Binding-site contacts:
Ligand atom C2 contacts residue ASN709 of chain 1.G at 2.5 Å.
Ligand atom C1 contacts residue ASN709 of chain 1.G at 1.5 Å.
Ligand atom C8 contacts residue ASN709 of chain 1.G at 3.9 Å.
Ligand atom C5 contacts residue ASN709 of chain 1.G at 3.8 Å.
Ligand atom O5 contacts residue ASN709 of chain 1.G at 2.5 Å (h-bond).
Ligand atom O7 contacts residue ILE1130 of chain 1.G at 4.5 Å.
Ligand atom O7 contacts residue ASN709 of chain 1.G at 3.2 Å (h-bond).
Ligand atom N2 contacts residue ASN709 of chain 1.G at 2.9 Å (h-bond).
Ligand atom C7 contacts residue ASN709 of chain 1.G at 3.2 Å.
Ligand atom C8 contacts residue GLY1131 of chain 1.G at 3.7 Å.
Ligand atom C4 contacts residue ASN709 of chain 1.G at 4.4 Å.
Ligand atom C3 contacts residue ASN709 of chain 1.G at 3.9 Å.
Ligand atom C7 contacts residue GLY1131 of chain 1.G at 4.4 Å.

This small molecule binds to this protein.
Small molecule (SMILES): CC(=O)N[C@@H]1[C@@H](O)[C@H](O)[C@@H](CO)O[C@H]1O

Sequence of chain 1.G:
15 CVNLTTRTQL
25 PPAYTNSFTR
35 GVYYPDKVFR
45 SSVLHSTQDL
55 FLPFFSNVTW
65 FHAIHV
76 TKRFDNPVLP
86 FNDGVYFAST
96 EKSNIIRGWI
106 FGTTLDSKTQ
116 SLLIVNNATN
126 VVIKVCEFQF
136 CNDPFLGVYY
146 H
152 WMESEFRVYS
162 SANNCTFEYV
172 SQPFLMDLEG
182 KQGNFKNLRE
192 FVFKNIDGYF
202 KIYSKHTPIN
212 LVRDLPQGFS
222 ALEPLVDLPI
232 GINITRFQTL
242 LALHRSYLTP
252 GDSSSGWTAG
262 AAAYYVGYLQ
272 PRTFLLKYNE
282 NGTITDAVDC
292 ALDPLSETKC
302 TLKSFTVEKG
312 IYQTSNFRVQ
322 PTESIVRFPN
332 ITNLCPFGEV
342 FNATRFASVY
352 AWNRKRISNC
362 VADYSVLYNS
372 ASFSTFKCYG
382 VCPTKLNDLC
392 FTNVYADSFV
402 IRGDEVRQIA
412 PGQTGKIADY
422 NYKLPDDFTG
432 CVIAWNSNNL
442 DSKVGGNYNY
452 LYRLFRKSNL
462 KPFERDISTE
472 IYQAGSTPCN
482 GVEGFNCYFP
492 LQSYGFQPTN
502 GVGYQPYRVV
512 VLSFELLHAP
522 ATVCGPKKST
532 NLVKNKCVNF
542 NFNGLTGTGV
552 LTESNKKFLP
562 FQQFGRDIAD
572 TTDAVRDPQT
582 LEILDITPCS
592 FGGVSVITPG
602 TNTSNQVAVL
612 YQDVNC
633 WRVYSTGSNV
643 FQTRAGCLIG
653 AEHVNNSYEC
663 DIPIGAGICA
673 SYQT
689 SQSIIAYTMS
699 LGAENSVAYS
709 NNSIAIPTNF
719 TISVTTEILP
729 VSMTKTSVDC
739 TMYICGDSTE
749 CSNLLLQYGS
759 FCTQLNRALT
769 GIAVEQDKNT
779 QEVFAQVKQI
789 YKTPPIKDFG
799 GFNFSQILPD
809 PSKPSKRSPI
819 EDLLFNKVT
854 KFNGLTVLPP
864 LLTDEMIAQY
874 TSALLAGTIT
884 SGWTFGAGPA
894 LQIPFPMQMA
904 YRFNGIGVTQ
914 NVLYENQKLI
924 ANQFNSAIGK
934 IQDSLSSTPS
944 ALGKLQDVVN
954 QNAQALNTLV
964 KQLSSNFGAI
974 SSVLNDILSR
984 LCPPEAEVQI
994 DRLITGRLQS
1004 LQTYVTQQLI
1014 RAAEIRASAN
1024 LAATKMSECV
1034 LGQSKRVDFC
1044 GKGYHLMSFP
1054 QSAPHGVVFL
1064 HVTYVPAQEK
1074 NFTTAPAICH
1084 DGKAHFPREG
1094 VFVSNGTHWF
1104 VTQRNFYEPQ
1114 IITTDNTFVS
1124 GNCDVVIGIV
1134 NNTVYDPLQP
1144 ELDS